Sequence of chain 1.A:
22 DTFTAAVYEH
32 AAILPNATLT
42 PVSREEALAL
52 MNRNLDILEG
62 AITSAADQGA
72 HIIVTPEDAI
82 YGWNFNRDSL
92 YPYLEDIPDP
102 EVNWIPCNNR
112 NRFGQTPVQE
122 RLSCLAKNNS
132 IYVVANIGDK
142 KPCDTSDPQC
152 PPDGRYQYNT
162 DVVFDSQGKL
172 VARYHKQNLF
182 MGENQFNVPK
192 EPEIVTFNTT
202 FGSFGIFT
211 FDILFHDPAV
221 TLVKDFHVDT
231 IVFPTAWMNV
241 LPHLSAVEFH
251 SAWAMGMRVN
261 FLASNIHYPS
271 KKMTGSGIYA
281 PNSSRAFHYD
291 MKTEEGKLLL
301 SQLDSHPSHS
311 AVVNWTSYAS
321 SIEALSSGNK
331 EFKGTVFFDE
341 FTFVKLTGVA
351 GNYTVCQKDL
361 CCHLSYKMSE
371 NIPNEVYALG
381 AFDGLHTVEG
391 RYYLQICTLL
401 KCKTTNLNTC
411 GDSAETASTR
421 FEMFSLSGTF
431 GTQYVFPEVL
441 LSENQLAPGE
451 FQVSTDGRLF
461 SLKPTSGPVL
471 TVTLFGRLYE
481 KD

Binding-site contacts:
Ligand atom C1 contacts residue ASN314 of chain 1.A at 1.4 Å.
Ligand atom C2 contacts residue ASN314 of chain 1.A at 2.5 Å.
Ligand atom O7 contacts residue ASN314 of chain 1.A at 3.1 Å (h-bond).
Ligand atom C5 contacts residue ASN314 of chain 1.A at 3.6 Å.
Ligand atom N2 contacts residue ASN314 of chain 1.A at 2.9 Å (h-bond).
Ligand atom O5 contacts residue ASN314 of chain 1.A at 2.3 Å (h-bond).
Ligand atom C5 contacts residue THR316 of chain 1.A at 3.8 Å.
Ligand atom C3 contacts residue ASN314 of chain 1.A at 3.6 Å.
Ligand atom C4 contacts residue ASN314 of chain 1.A at 4.2 Å.
Ligand atom C1 contacts residue THR316 of chain 1.A at 4.0 Å.
Ligand atom C8 contacts residue SER320 of chain 1.A at 3.6 Å.
Ligand atom C7 contacts residue ASN314 of chain 1.A at 3.3 Å.
Ligand atom O5 contacts residue THR316 of chain 1.A at 4.0 Å.
Ligand atom O5 contacts residue SER317 of chain 1.A at 4.3 Å.

A small-molecule ligand and the protein it binds are described below.
Small molecule (SMILES): CC(=O)N[C@H]1[C@H](O[C@H]2[C@H](O)[C@@H](NC(C)=O)CO[C@@H]2CO)O[C@H](CO)[C@@H](O[C@@H]2O[C@H](CO)[C@@H](O)[C@H](O)[C@@H]2O)[C@@H]1O